This protein binds this small molecule.
Small molecule (SMILES): CC(C)CCO[P](=O)(O)OP(=O)(O)O

Binding-site contacts:
Ligand atom O10 contacts residue SER187 of chain 1.B at 3.4 Å (h-bond).
Ligand atom O6 contacts residue DST1 of chain 1.G at 3.9 Å.
Ligand atom C1 contacts residue PHE58 of chain 1.B at 3.2 Å (hydrophobic).
Ligand atom P7 contacts residue ASN64 of chain 1.B at 3.7 Å.
Ligand atom P7 contacts residue ARG67 of chain 1.B at 3.9 Å.
Ligand atom P11 contacts residue SER187 of chain 1.B at 3.7 Å.
Ligand atom O13 contacts residue ARG179 of chain 1.B at 3.3 Å (salt-bridge).
Ligand atom C1 contacts residue DST1 of chain 1.G at 3.6 Å.
Ligand atom C5 contacts residue ARG179 of chain 1.B at 3.5 Å.
Ligand atom O8 contacts residue ASN64 of chain 1.B at 2.8 Å (h-bond).
Ligand atom C2 contacts residue PHE58 of chain 1.B at 3.8 Å (hydrophobic).
Ligand atom O9 contacts residue MG1 of chain 1.F at 3.7 Å.
Ligand atom P11 contacts residue ARG179 of chain 1.B at 3.8 Å.
Ligand atom C3 contacts residue PHE60 of chain 1.B at 4.1 Å (hydrophobic).
Ligand atom O9 contacts residue DST1 of chain 1.G at 4.1 Å.
Ligand atom C4 contacts residue ILE14 of chain 1.B at 4.0 Å (hydrophobic).
Ligand atom O9 contacts residue ARG67 of chain 1.B at 2.8 Å (salt-bridge).
Ligand atom O13 contacts residue MG1 of chain 1.F at 2.8 Å.
Ligand atom O10 contacts residue ARG179 of chain 1.B at 3.9 Å.
Ligand atom O12 contacts residue ARG185 of chain 1.B at 3.2 Å.
Ligand atom O12 contacts residue ASP183 of chain 1.B at 4.0 Å.
Ligand atom C5 contacts residue ASP16 of chain 1.B at 4.1 Å.
Ligand atom C2 contacts residue DST1 of chain 1.G at 4.1 Å.
Ligand atom P7 contacts residue MG1 of chain 1.F at 4.2 Å.
Ligand atom O8 contacts residue SER61 of chain 1.B at 3.5 Å (h-bond).
Ligand atom O12 contacts residue ARG179 of chain 1.B at 3.6 Å.
Ligand atom O13 contacts residue ASP16 of chain 1.B at 3.9 Å.
Ligand atom C3 contacts residue PHE58 of chain 1.B at 4.0 Å (hydrophobic).
Ligand atom C1 contacts residue MET15 of chain 1.B at 3.8 Å (hydrophobic).
Ligand atom O6 contacts residue MG1 of chain 1.F at 3.7 Å.
Ligand atom C3 contacts residue DST1 of chain 1.G at 4.0 Å.
Ligand atom O9 contacts residue ASN64 of chain 1.B at 3.5 Å (h-bond).
Ligand atom O6 contacts residue ASP16 of chain 1.B at 4.1 Å.
Ligand atom C3 contacts residue ASN64 of chain 1.B at 3.2 Å.
Ligand atom C1 contacts residue ILE14 of chain 1.B at 3.8 Å (hydrophobic).
Ligand atom C4 contacts residue PHE58 of chain 1.B at 3.7 Å (hydrophobic).
Ligand atom C3 contacts residue SER61 of chain 1.B at 3.9 Å.
Ligand atom P11 contacts residue MG1 of chain 1.F at 4.1 Å.
Ligand atom O6 contacts residue ARG67 of chain 1.B at 4.1 Å.
Ligand atom O12 contacts residue SER187 of chain 1.B at 2.8 Å (h-bond).

Sequence of chain 1.B:
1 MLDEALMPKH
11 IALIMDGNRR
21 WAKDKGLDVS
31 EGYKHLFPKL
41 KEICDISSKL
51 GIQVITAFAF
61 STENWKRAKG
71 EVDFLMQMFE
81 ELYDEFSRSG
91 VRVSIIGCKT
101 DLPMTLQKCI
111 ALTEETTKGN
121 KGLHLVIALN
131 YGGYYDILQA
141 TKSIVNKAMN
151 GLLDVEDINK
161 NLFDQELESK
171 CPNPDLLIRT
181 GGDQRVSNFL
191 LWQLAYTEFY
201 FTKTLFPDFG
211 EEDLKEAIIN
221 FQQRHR